Sequence of chain 2.A:
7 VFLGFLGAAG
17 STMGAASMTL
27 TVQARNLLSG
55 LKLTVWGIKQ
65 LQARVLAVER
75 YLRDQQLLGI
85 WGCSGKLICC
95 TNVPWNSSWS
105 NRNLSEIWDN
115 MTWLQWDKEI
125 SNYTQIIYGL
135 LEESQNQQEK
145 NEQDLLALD

A small-molecule ligand and the protein it binds are described below.
Small molecule (SMILES): CC(=O)N[C@H]1[C@H](O[C@H]2[C@H](O)[C@@H](NC(C)=O)CO[C@@H]2CO)O[C@H](CO)[C@@H](O[C@@H]2O[C@H](CO)[C@@H](O)[C@H](O)[C@@H]2O)[C@@H]1O

Binding-site contacts:
Ligand atom C8 contacts residue LYS122 of chain 2.A at 3.3 Å.
Ligand atom O7 contacts residue ASN126 of chain 2.A at 4.2 Å.
Ligand atom C4 contacts residue ASN126 of chain 2.A at 4.2 Å.
Ligand atom C7 contacts residue GLU123 of chain 2.A at 4.3 Å.
Ligand atom C5 contacts residue ASN126 of chain 2.A at 3.6 Å.
Ligand atom C8 contacts residue GLU123 of chain 2.A at 3.9 Å.
Ligand atom O5 contacts residue ASN126 of chain 2.A at 2.3 Å (h-bond).
Ligand atom C1 contacts residue ASN126 of chain 2.A at 1.4 Å.
Ligand atom N2 contacts residue ASN126 of chain 2.A at 3.0 Å (h-bond).
Ligand atom C2 contacts residue ASN126 of chain 2.A at 2.5 Å.
Ligand atom C3 contacts residue ASN126 of chain 2.A at 3.8 Å.
Ligand atom C7 contacts residue ASN126 of chain 2.A at 3.8 Å.